Sequence of chain 1.B:
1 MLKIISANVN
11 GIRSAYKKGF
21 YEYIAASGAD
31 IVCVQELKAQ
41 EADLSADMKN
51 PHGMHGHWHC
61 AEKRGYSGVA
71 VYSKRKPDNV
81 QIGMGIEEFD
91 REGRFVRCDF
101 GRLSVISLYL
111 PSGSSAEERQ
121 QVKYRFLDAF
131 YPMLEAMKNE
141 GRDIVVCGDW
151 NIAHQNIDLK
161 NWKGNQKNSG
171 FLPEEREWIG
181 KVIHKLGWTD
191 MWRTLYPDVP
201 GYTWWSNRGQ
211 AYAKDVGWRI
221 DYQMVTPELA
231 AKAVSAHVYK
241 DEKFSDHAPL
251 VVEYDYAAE

This small molecule binds to this protein.
Small molecule (SMILES): Cc1cn([C@H]2C[C@H](O[P](=O)(O)OC[C@H]3O[C@@H](n4cnc5c(N)ncnc54)C[C@@H]3O[P](=O)(O)OC[C@H]3O[C@@H](n4ccc(N)nc4=O)C[C@@H]3O)[C@@H](CO[P](=O)(O)O[C@H]3C[C@H](n4ccc(N)nc4=O)O[C@@H]3CO[P](=O)(O)O[C@H]3C[C@H](n4cnc5c(=O)nc(N)[nH]c54)O[C@@H]3CO)O2)c(=O)[nH]c1=O

Binding-site contacts:
Ligand atom C3' contacts residue SER114 of chain 1.B at 4.4 Å.
Ligand atom P contacts residue ARG119 of chain 1.B at 4.0 Å.
Ligand atom O3' contacts residue 3DR1 of chain 1.E at 2.2 Å (h-bond).
Ligand atom O3' contacts residue GLU36 of chain 1.B at 4.5 Å.
Ligand atom C3' contacts residue 3DR1 of chain 1.E at 3.5 Å.
Ligand atom C2' contacts residue SER112 of chain 1.B at 4.1 Å.
Ligand atom C3' contacts residue SER112 of chain 1.B at 3.5 Å.
Ligand atom OP2 contacts residue SER115 of chain 1.B at 2.8 Å (h-bond).
Ligand atom OP1 contacts residue ARG119 of chain 1.B at 3.2 Å (salt-bridge).
Ligand atom O3' contacts residue TYR109 of chain 1.B at 3.8 Å.
Ligand atom C5 contacts residue SER115 of chain 1.B at 4.2 Å.
Ligand atom C4' contacts residue TYR66 of chain 1.B at 4.2 Å (hydrophobic).
Ligand atom OP1 contacts residue TYR66 of chain 1.B at 2.6 Å (h-bond).
Ligand atom P contacts residue TYR66 of chain 1.B at 3.9 Å.
Ligand atom P contacts residue SER115 of chain 1.B at 3.8 Å.
Ligand atom O3' contacts residue TYR66 of chain 1.B at 3.4 Å.
Ligand atom C4' contacts residue 3DR1 of chain 1.E at 4.2 Å.
Ligand atom C2' contacts residue SER114 of chain 1.B at 3.9 Å.
Ligand atom C4' contacts residue TYR109 of chain 1.B at 4.4 Å (hydrophobic).
Ligand atom C5' contacts residue TYR109 of chain 1.B at 4.4 Å (hydrophobic).
Ligand atom O5' contacts residue SER115 of chain 1.B at 3.6 Å.
Ligand atom C3' contacts residue TYR66 of chain 1.B at 4.4 Å (hydrophobic).
Ligand atom C1' contacts residue 3DR1 of chain 1.E at 4.1 Å.
Ligand atom C2' contacts residue 3DR1 of chain 1.E at 3.5 Å.
Ligand atom OP2 contacts residue ARG119 of chain 1.B at 3.7 Å.
Ligand atom C6 contacts residue SER115 of chain 1.B at 3.9 Å.
Ligand atom O3' contacts residue SER112 of chain 1.B at 3.2 Å.